Sequence of chain 2.A:
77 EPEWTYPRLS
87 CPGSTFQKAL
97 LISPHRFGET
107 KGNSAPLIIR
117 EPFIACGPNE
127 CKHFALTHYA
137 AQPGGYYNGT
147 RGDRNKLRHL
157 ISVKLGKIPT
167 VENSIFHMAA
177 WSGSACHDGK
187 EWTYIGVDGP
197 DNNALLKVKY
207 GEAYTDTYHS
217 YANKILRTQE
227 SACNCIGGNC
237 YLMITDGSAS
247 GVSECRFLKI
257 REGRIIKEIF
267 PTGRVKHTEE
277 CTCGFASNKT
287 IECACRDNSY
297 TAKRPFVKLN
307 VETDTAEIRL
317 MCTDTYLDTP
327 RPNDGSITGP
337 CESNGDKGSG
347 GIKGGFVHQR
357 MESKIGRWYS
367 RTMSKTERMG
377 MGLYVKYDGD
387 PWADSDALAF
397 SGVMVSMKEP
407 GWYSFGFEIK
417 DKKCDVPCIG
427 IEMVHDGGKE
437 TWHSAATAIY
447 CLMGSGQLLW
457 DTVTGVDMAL

This small molecule binds to this protein.
Small molecule (SMILES): CC(=O)N[C@H]1[C@H](O[C@H]2[C@H](O)[C@@H](NC(C)=O)CO[C@@H]2CO)O[C@H](CO)[C@@H](O)[C@@H]1O

Binding-site contacts:
Ligand atom C1 contacts residue ASN144 of chain 2.A at 1.4 Å.
Ligand atom N2 contacts residue ASN144 of chain 2.A at 2.9 Å (h-bond).
Ligand atom C3 contacts residue ASN144 of chain 2.A at 3.8 Å.
Ligand atom O7 contacts residue ASN144 of chain 2.A at 3.6 Å.
Ligand atom C7 contacts residue ASN144 of chain 2.A at 3.4 Å.
Ligand atom O5 contacts residue ASN144 of chain 2.A at 2.3 Å (h-bond).
Ligand atom C4 contacts residue ASN144 of chain 2.A at 4.2 Å.
Ligand atom C2 contacts residue ASN144 of chain 2.A at 2.4 Å.
Ligand atom C5 contacts residue ASN144 of chain 2.A at 3.6 Å.
Ligand atom O6 contacts residue ASN144 of chain 2.A at 4.5 Å.